Sequence of chain 1.A:
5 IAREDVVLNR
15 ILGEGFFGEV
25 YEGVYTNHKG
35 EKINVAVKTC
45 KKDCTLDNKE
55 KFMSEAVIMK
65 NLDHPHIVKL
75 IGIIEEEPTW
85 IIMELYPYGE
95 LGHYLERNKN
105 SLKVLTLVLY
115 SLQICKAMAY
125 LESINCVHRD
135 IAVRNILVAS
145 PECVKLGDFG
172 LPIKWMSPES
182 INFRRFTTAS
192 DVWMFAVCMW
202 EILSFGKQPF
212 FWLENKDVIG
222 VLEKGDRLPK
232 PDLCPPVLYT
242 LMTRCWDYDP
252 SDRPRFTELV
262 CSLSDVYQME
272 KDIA

Binding-site contacts:
Ligand atom O1 contacts residue PHE153 of chain 1.A at 3.6 Å.
Ligand atom C33 contacts residue MET87 of chain 1.A at 3.7 Å (hydrophobic).
Ligand atom N2 contacts residue ASP152 of chain 1.A at 3.5 Å (salt-bridge).
Ligand atom C46 contacts residue GLU94 of chain 1.A at 3.6 Å.
Ligand atom C19 contacts residue LEU150 of chain 1.A at 3.6 Å (hydrophobic).
Ligand atom C21 contacts residue GLU59 of chain 1.A at 3.5 Å.
Ligand atom C8 contacts residue PHE153 of chain 1.A at 3.6 Å (hydrophobic).
Ligand atom C31 contacts residue MET87 of chain 1.A at 3.4 Å (hydrophobic).
Ligand atom N12 contacts residue MET63 of chain 1.A at 3.8 Å.
Ligand atom C14 contacts residue ASP152 of chain 1.A at 3.3 Å.
Ligand atom N2 contacts residue GLU59 of chain 1.A at 2.8 Å (salt-bridge).
Ligand atom C22 contacts residue GLU59 of chain 1.A at 3.6 Å.
Ligand atom C6 contacts residue PHE153 of chain 1.A at 3.5 Å (hydrophobic).
Ligand atom C8 contacts residue ASP152 of chain 1.A at 3.7 Å.
Ligand atom C46 contacts residue LEU141 of chain 1.A at 3.7 Å (hydrophobic).
Ligand atom C34 contacts residue LEU89 of chain 1.A at 3.7 Å (hydrophobic).
Ligand atom C5 contacts residue PHE153 of chain 1.A at 3.4 Å (hydrophobic).
Ligand atom C20 contacts residue GLU59 of chain 1.A at 3.2 Å.
Ligand atom C3 contacts residue PHE153 of chain 1.A at 3.6 Å (hydrophobic).
Ligand atom C1 contacts residue GLU59 of chain 1.A at 3.3 Å.
Ligand atom C14 contacts residue MET63 of chain 1.A at 3.7 Å (hydrophobic).
Ligand atom C10 contacts residue ASP152 of chain 1.A at 3.7 Å.
Ligand atom C25 contacts residue SER58 of chain 1.A at 3.6 Å.
Ligand atom C7 contacts residue PHE153 of chain 1.A at 3.6 Å (hydrophobic).
Ligand atom O1 contacts residue GLY151 of chain 1.A at 3.6 Å.
Ligand atom O1 contacts residue ASP152 of chain 1.A at 3.0 Å (salt-bridge).
Ligand atom C32 contacts residue VAL72 of chain 1.A at 3.6 Å (hydrophobic).
Ligand atom O1 contacts residue VAL72 of chain 1.A at 3.5 Å.
Ligand atom C25 contacts residue GLU59 of chain 1.A at 3.7 Å.
Ligand atom C4 contacts residue PHE153 of chain 1.A at 3.5 Å (hydrophobic).
Ligand atom C48 contacts residue GLU94 of chain 1.A at 3.5 Å.
Ligand atom O47 contacts residue GLU94 of chain 1.A at 3.6 Å.
Ligand atom C17 contacts residue LEU66 of chain 1.A at 3.2 Å (hydrophobic).
Ligand atom C33 contacts residue GLU88 of chain 1.A at 3.4 Å.
Ligand atom N9 contacts residue GLU59 of chain 1.A at 2.9 Å (salt-bridge).
Ligand atom C32 contacts residue MET87 of chain 1.A at 3.4 Å (hydrophobic).
Ligand atom C1 contacts residue ASP152 of chain 1.A at 3.2 Å.
Ligand atom N11 contacts residue MET63 of chain 1.A at 3.6 Å.
Ligand atom C46 contacts residue PHE153 of chain 1.A at 3.6 Å (hydrophobic).
Ligand atom N9 contacts residue ASP152 of chain 1.A at 3.4 Å (salt-bridge).

The small molecule below binds the protein below.
Small molecule (SMILES): Cc1ccc(-n2nc(C(C)(C)C)cc2NC(=O)Nc2ccc(OCCN3CCOCC3)c3ccccc23)cc1